This protein binds this small molecule.
Small molecule (SMILES): CC(=O)N[C@H]1[C@H](O[C@H]2[C@H](O)[C@@H](NC(C)=O)CO[C@@H]2CO)O[C@H](CO)[C@@H](O)[C@@H]1O[C@@H]1O[C@H](CS(=O)(=O)O)[C@@H](O)[C@H](O)[C@H]1O

Binding-site contacts:
Ligand atom C3 contacts residue ASN358 of chain 1.A at 3.9 Å.
Ligand atom O6 contacts residue ASN358 of chain 1.A at 4.1 Å.
Ligand atom O5 contacts residue ASN410 of chain 1.A at 3.7 Å.
Ligand atom C1 contacts residue THR406 of chain 1.A at 3.8 Å.
Ligand atom C8 contacts residue THR404 of chain 1.A at 3.6 Å.
Ligand atom C2 contacts residue ASN358 of chain 1.A at 2.5 Å.
Ligand atom O7 contacts residue SER409 of chain 1.A at 3.3 Å.
Ligand atom N2 contacts residue THR406 of chain 1.A at 2.7 Å (h-bond).
Ligand atom C1 contacts residue ASN410 of chain 1.A at 3.9 Å.
Ligand atom C7 contacts residue PHE359 of chain 1.A at 4.2 Å (hydrophobic).
Ligand atom C3 contacts residue THR406 of chain 1.A at 3.5 Å.
Ligand atom C6 contacts residue SER409 of chain 1.A at 4.1 Å.
Ligand atom C7 contacts residue SER408 of chain 1.A at 4.0 Å.
Ligand atom O7 contacts residue THR360 of chain 1.A at 3.7 Å.
Ligand atom C8 contacts residue ASN358 of chain 1.A at 4.1 Å.
Ligand atom C1 contacts residue THR407 of chain 1.A at 4.0 Å.
Ligand atom C2 contacts residue THR406 of chain 1.A at 3.5 Å.
Ligand atom C7 contacts residue THR406 of chain 1.A at 3.6 Å.
Ligand atom C5 contacts residue SER408 of chain 1.A at 3.6 Å.
Ligand atom O6 contacts residue SER408 of chain 1.A at 2.4 Å (h-bond).
Ligand atom C1 contacts residue ASN358 of chain 1.A at 1.4 Å.
Ligand atom C5 contacts residue THR407 of chain 1.A at 3.5 Å.
Ligand atom O7 contacts residue ASN358 of chain 1.A at 3.7 Å.
Ligand atom O5 contacts residue ASN358 of chain 1.A at 2.4 Å (h-bond).
Ligand atom O4 contacts residue ASN410 of chain 1.A at 3.2 Å.
Ligand atom C7 contacts residue ASN358 of chain 1.A at 3.6 Å.
Ligand atom C8 contacts residue THR406 of chain 1.A at 3.7 Å.
Ligand atom O7 contacts residue SER408 of chain 1.A at 4.1 Å.
Ligand atom N2 contacts residue ASN358 of chain 1.A at 2.9 Å (h-bond).
Ligand atom O5 contacts residue THR407 of chain 1.A at 4.0 Å.
Ligand atom C2 contacts residue ASN410 of chain 1.A at 3.9 Å.
Ligand atom C5 contacts residue ASN358 of chain 1.A at 3.7 Å.
Ligand atom C4 contacts residue ASN410 of chain 1.A at 4.0 Å.
Ligand atom O3 contacts residue ASN410 of chain 1.A at 3.4 Å (h-bond).
Ligand atom C7 contacts residue SER409 of chain 1.A at 4.1 Å.
Ligand atom C8 contacts residue SER408 of chain 1.A at 3.8 Å.
Ligand atom C3 contacts residue ASN410 of chain 1.A at 3.3 Å.
Ligand atom O7 contacts residue PHE359 of chain 1.A at 3.8 Å.
Ligand atom C6 contacts residue SER408 of chain 1.A at 2.6 Å.
Ligand atom O6 contacts residue ASN410 of chain 1.A at 3.6 Å.

Sequence of chain 1.A:
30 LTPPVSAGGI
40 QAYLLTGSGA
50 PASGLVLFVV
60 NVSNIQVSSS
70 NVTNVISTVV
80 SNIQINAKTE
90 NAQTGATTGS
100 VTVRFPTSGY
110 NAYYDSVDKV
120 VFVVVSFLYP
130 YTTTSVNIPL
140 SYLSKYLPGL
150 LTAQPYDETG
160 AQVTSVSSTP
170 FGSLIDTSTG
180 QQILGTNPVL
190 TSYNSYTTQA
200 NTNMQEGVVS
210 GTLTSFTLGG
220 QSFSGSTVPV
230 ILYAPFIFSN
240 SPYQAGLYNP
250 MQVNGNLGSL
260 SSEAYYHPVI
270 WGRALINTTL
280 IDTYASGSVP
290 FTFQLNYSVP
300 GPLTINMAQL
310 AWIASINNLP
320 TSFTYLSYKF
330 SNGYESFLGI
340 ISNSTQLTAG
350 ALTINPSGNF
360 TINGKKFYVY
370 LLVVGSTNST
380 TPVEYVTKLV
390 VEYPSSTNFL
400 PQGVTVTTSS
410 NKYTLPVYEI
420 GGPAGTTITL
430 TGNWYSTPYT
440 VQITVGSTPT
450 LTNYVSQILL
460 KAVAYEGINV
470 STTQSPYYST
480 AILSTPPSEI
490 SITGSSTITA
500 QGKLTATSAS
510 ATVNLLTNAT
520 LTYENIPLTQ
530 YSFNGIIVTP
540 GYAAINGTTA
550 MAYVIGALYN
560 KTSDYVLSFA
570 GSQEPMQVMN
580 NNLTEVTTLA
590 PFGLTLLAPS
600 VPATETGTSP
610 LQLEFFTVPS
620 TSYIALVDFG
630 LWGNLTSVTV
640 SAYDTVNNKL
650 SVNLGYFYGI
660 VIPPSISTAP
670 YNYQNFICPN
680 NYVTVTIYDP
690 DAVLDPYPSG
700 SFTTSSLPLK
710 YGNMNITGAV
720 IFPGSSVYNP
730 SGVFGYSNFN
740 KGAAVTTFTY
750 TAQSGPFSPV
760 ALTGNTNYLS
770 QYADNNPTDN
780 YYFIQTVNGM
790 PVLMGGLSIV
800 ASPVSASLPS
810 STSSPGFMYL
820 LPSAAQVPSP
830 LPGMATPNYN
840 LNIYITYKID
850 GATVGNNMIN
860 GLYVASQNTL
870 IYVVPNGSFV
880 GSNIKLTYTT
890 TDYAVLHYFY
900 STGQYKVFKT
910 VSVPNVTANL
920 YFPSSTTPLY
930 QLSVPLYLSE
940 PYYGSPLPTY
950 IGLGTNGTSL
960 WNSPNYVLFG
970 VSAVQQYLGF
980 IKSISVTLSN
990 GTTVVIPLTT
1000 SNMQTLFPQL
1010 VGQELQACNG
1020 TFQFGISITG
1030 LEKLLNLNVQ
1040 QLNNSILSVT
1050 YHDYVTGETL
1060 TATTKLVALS